This protein binds this small molecule.
Small molecule (SMILES): CC(=O)N[C@H]1[C@H](O[C@H]2[C@H](O)[C@@H](NC(C)=O)CO[C@@H]2CO)O[C@H](CO)[C@@H](O)[C@@H]1O

Sequence of chain 1.C:
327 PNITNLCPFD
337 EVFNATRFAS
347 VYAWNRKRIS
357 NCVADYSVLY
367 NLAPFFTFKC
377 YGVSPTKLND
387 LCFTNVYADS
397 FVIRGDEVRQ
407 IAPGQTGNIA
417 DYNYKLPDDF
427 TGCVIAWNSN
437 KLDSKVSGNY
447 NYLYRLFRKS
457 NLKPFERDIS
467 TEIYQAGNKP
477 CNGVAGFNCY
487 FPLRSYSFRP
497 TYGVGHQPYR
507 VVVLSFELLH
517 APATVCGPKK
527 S

Binding-site contacts:
Ligand atom O5 contacts residue ASN328 of chain 1.C at 2.5 Å (h-bond).
Ligand atom C1 contacts residue ASN328 of chain 1.C at 1.4 Å.
Ligand atom C6 contacts residue ASN328 of chain 1.C at 3.4 Å.
Ligand atom C7 contacts residue ASN328 of chain 1.C at 4.3 Å.
Ligand atom C2 contacts residue ASN328 of chain 1.C at 2.4 Å.
Ligand atom C4 contacts residue ASN328 of chain 1.C at 4.2 Å.
Ligand atom O7 contacts residue ASN328 of chain 1.C at 4.4 Å.
Ligand atom O3 contacts residue ASN328 of chain 1.C at 3.5 Å (h-bond).
Ligand atom C5 contacts residue ASN328 of chain 1.C at 3.7 Å.
Ligand atom N2 contacts residue ASN328 of chain 1.C at 3.5 Å (h-bond).
Ligand atom C3 contacts residue ASN328 of chain 1.C at 3.5 Å.